Sequence of chain 1.G:
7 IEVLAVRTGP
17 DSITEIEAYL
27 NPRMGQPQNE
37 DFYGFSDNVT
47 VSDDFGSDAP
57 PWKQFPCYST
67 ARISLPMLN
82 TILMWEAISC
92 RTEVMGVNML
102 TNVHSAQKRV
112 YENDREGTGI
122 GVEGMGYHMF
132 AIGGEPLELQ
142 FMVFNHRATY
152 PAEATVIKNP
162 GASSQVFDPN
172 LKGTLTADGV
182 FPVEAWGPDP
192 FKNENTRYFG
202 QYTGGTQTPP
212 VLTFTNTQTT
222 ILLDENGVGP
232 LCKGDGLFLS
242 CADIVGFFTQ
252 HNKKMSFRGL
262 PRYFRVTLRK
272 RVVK

Sequence of chain 1.F:
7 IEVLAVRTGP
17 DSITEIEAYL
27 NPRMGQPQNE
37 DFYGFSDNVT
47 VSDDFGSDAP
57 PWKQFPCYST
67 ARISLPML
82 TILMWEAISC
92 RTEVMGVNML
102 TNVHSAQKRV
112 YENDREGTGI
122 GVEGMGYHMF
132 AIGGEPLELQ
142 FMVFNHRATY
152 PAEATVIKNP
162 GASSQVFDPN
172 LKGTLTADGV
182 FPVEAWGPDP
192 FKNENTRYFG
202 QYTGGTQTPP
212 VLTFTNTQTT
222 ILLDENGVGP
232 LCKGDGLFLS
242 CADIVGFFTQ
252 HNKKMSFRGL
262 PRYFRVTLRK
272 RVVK

This protein binds this small molecule.
Small molecule (SMILES): CC(=O)N[C@H]1[C@@H](O[C@H]2[C@@H](O)[C@@H](CO)O[C@@H](O[C@H]3[C@@H](O)[C@@H](CO)O[C@H](O[C@@H]4[C@H](O)[C@@H](O)[C@H](O)O[C@@H]4CO)[C@@H]3O)[C@@H]2NC(C)=O)O[C@H](CO)[C@H](O)[C@@H]1O

Binding-site contacts:
Ligand atom O4 contacts residue ASP50 of chain 1.G at 3.3 Å.
Ligand atom C4 contacts residue ASN44 of chain 1.F at 3.8 Å.
Ligand atom O7 contacts residue PHE51 of chain 1.G at 2.9 Å (h-bond).
Ligand atom C8 contacts residue PHE38 of chain 1.F at 3.8 Å (hydrophobic).
Ligand atom O3 contacts residue ASN44 of chain 1.F at 3.3 Å (h-bond).
Ligand atom O2 contacts residue LYS255 of chain 1.F at 3.2 Å (salt-bridge).
Ligand atom C4 contacts residue ASP43 of chain 1.F at 3.6 Å.
Ligand atom O3 contacts residue GLN251 of chain 1.F at 3.3 Å (h-bond).
Ligand atom C5 contacts residue ASN44 of chain 1.F at 3.6 Å.
Ligand atom C6 contacts residue ASP43 of chain 1.F at 3.1 Å.
Ligand atom C8 contacts residue PHE51 of chain 1.G at 3.6 Å (hydrophobic).
Ligand atom C8 contacts residue ASN253 of chain 1.F at 3.7 Å.
Ligand atom C6 contacts residue ASP43 of chain 1.F at 3.4 Å.
Ligand atom C7 contacts residue ASN253 of chain 1.F at 3.7 Å.
Ligand atom O3 contacts residue ASP49 of chain 1.G at 2.7 Å (salt-bridge).
Ligand atom O6 contacts residue ASP43 of chain 1.F at 2.6 Å (salt-bridge).
Ligand atom O4 contacts residue ASP43 of chain 1.F at 2.8 Å (salt-bridge).
Ligand atom O7 contacts residue ASN253 of chain 1.F at 2.9 Å (h-bond).
Ligand atom C8 contacts residue PHE249 of chain 1.F at 3.5 Å (hydrophobic).
Ligand atom O7 contacts residue LYS255 of chain 1.F at 3.3 Å.
Ligand atom C2 contacts residue ASN44 of chain 1.F at 3.8 Å.
Ligand atom O3 contacts residue ASP50 of chain 1.G at 3.6 Å.
Ligand atom C4 contacts residue GLN251 of chain 1.F at 3.8 Å.
Ligand atom O5 contacts residue ASN44 of chain 1.F at 2.8 Å (h-bond).
Ligand atom C2 contacts residue LYS255 of chain 1.F at 3.8 Å.
Ligand atom O6 contacts residue ASP43 of chain 1.F at 2.5 Å (salt-bridge).
Ligand atom C7 contacts residue GLN251 of chain 1.F at 3.7 Å.
Ligand atom C6 contacts residue GLN32 of chain 1.F at 3.4 Å.
Ligand atom O5 contacts residue ASP43 of chain 1.F at 3.6 Å (salt-bridge).
Ligand atom O4 contacts residue GLN251 of chain 1.F at 2.6 Å (h-bond).
Ligand atom C8 contacts residue GLN251 of chain 1.F at 3.5 Å.
Ligand atom N2 contacts residue GLN251 of chain 1.F at 2.9 Å (h-bond).
Ligand atom O7 contacts residue ASP50 of chain 1.G at 3.3 Å.
Ligand atom O4 contacts residue ASN44 of chain 1.F at 3.0 Å (h-bond).
Ligand atom O7 contacts residue GLN251 of chain 1.F at 3.0 Å (h-bond).
Ligand atom C2 contacts residue GLN251 of chain 1.F at 3.9 Å.
Ligand atom O6 contacts residue GLN32 of chain 1.F at 2.9 Å (h-bond).
Ligand atom O4 contacts residue ASN44 of chain 1.F at 3.5 Å (h-bond).
Ligand atom C4 contacts residue PHE38 of chain 1.F at 3.8 Å (hydrophobic).
Ligand atom C1 contacts residue ASN44 of chain 1.F at 3.4 Å.